This small molecule binds to this protein.
Small molecule (SMILES): Clc1ccc(CCC2(Cn3ccnc3)OCCO2)cc1

Binding-site contacts:
Ligand atom C12 contacts residue MET51 of chain 1.A at 4.3 Å (hydrophobic).
Ligand atom CL contacts residue PHE33 of chain 1.A at 3.8 Å.
Ligand atom C1 contacts residue GLY139 of chain 1.A at 3.4 Å.
Ligand atom C14 contacts residue MET34 of chain 1.A at 3.6 Å (hydrophobic).
Ligand atom C4 contacts residue GLY139 of chain 1.A at 3.6 Å.
Ligand atom C12 contacts residue PHE167 of chain 1.A at 3.5 Å (hydrophobic).
Ligand atom C1 contacts residue GLY144 of chain 1.A at 3.9 Å.
Ligand atom C13 contacts residue MET51 of chain 1.A at 4.1 Å (hydrophobic).
Ligand atom C7 contacts residue LEU147 of chain 1.A at 3.3 Å (hydrophobic).
Ligand atom C8 contacts residue ASP140 of chain 1.A at 3.4 Å.
Ligand atom C1 contacts residue HEM1 of chain 1.C at 4.3 Å.
Ligand atom C2 contacts residue GLY143 of chain 1.A at 3.4 Å.
Ligand atom C13 contacts residue PHE167 of chain 1.A at 3.8 Å (hydrophobic).
Ligand atom C2 contacts residue HEM1 of chain 1.C at 3.2 Å.
Ligand atom N1 contacts residue HEM1 of chain 1.C at 4.3 Å.
Ligand atom C4 contacts residue ASP140 of chain 1.A at 3.3 Å.
Ligand atom C14 contacts residue VAL50 of chain 1.A at 3.6 Å (hydrophobic).
Ligand atom C15 contacts residue VAL50 of chain 1.A at 3.7 Å (hydrophobic).
Ligand atom C9 contacts residue PHE166 of chain 1.A at 4.1 Å (hydrophobic).
Ligand atom CL contacts residue PHE37 of chain 1.A at 3.5 Å.
Ligand atom N2 contacts residue HEM1 of chain 1.C at 2.2 Å.
Ligand atom C6 contacts residue HEM1 of chain 1.C at 3.6 Å.
Ligand atom N1 contacts residue ASP140 of chain 1.A at 4.1 Å.
Ligand atom C1 contacts residue GLY143 of chain 1.A at 3.4 Å.
Ligand atom C9 contacts residue LEU54 of chain 1.A at 4.0 Å (hydrophobic).
Ligand atom C11 contacts residue PHE214 of chain 1.A at 4.1 Å (hydrophobic).
Ligand atom O2 contacts residue HEM1 of chain 1.C at 4.1 Å.
Ligand atom C3 contacts residue GLY139 of chain 1.A at 3.3 Å.
Ligand atom C11 contacts residue VAL50 of chain 1.A at 4.2 Å (hydrophobic).
Ligand atom N1 contacts residue GLY139 of chain 1.A at 3.2 Å (h-bond).
Ligand atom N2 contacts residue GLY139 of chain 1.A at 3.6 Å.
Ligand atom C5 contacts residue ASP140 of chain 1.A at 4.0 Å.
Ligand atom C1 contacts residue LEU147 of chain 1.A at 4.2 Å (hydrophobic).
Ligand atom C8 contacts residue PHE166 of chain 1.A at 4.1 Å (hydrophobic).
Ligand atom O1 contacts residue LEU147 of chain 1.A at 3.7 Å.
Ligand atom C10 contacts residue LEU54 of chain 1.A at 4.1 Å (hydrophobic).
Ligand atom C3 contacts residue HEM1 of chain 1.C at 3.1 Å.
Ligand atom C14 contacts residue PHE214 of chain 1.A at 4.0 Å (hydrophobic).
Ligand atom CL contacts residue VAL50 of chain 1.A at 3.9 Å.
Ligand atom C2 contacts residue GLY139 of chain 1.A at 3.7 Å.

Sequence of chain 1.A:
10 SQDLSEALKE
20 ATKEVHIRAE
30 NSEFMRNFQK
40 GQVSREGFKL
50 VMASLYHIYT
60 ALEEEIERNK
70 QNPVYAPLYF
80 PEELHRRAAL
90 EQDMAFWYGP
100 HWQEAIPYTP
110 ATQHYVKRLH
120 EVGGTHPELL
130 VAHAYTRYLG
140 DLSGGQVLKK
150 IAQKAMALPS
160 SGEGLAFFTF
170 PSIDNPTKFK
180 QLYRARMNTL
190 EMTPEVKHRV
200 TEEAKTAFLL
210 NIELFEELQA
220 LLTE